The small molecule below binds the protein below.
Small molecule (SMILES): O=C(O)[C@H]1O[C@H](O[P](=O)(O)O[P](=O)(O)OC[C@H]2O[C@@H](n3ccc(=O)[nH]c3=O)[C@H](O)[C@@H]2O)[C@H](O)[C@@H](O)[C@@H]1O

Sequence of chain 1.F:
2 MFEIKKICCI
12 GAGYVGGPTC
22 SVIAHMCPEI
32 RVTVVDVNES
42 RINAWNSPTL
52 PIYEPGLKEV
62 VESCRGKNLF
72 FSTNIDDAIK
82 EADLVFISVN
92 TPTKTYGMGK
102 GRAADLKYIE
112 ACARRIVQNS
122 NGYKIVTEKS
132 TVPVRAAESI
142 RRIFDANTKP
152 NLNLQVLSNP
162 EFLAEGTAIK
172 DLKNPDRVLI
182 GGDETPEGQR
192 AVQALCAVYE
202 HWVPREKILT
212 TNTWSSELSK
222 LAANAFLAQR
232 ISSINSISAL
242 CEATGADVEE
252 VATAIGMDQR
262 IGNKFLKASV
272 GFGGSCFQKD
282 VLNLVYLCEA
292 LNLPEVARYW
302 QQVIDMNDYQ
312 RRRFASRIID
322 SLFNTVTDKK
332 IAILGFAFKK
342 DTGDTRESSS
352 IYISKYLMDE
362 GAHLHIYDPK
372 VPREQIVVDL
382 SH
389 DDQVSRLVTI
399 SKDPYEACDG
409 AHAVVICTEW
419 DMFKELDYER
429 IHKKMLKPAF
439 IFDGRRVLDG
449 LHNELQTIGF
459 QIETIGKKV

Binding-site contacts:
Ligand atom O'P contacts residue GLU162 of chain 1.E at 3.6 Å (salt-bridge).
Ligand atom O5' contacts residue CYS277 of chain 1.E at 3.4 Å.
Ligand atom O4' contacts residue LEU164 of chain 1.E at 2.8 Å (h-bond).
Ligand atom O3D contacts residue GLY274 of chain 1.E at 2.6 Å (h-bond).
Ligand atom O'Q contacts residue CYS277 of chain 1.E at 3.3 Å (h-bond).
Ligand atom C4' contacts residue LYS221 of chain 1.E at 3.4 Å.
Ligand atom N3 contacts residue LYS268 of chain 1.E at 2.9 Å (salt-bridge).
Ligand atom N1 contacts residue ILE232 of chain 1.E at 3.5 Å.
Ligand atom O2D contacts residue ARG443 of chain 1.E at 3.1 Å (salt-bridge).
Ligand atom C3D contacts residue PHE339 of chain 1.E at 3.5 Å (hydrophobic).
Ligand atom O'P contacts residue CYS277 of chain 1.E at 3.3 Å.
Ligand atom O3' contacts residue ARG261 of chain 1.F at 3.1 Å (salt-bridge).
Ligand atom C4D contacts residue GLY274 of chain 1.E at 3.3 Å.
Ligand atom O'Q contacts residue GLU162 of chain 1.E at 2.5 Å (salt-bridge).
Ligand atom O3D contacts residue PHE273 of chain 1.E at 3.4 Å.
Ligand atom O3A contacts residue LYS340 of chain 1.E at 3.0 Å (salt-bridge).
Ligand atom O2B contacts residue GLU166 of chain 1.E at 3.1 Å (salt-bridge).
Ligand atom O4' contacts residue LYS221 of chain 1.E at 2.8 Å (salt-bridge).
Ligand atom O4 contacts residue PHE266 of chain 1.E at 3.4 Å.
Ligand atom O2 contacts residue SER270 of chain 1.E at 2.8 Å (h-bond).
Ligand atom O3D contacts residue PHE339 of chain 1.E at 3.0 Å (h-bond).
Ligand atom O2' contacts residue ARG261 of chain 1.F at 2.9 Å (salt-bridge).
Ligand atom O'P contacts residue LYS221 of chain 1.E at 3.1 Å (salt-bridge).
Ligand atom O'P contacts residue ASN225 of chain 1.E at 2.7 Å (h-bond).
Ligand atom O2D contacts residue PHE339 of chain 1.E at 3.4 Å (h-bond).
Ligand atom O4' contacts residue PHE163 of chain 1.E at 3.2 Å.
Ligand atom C4' contacts residue LEU164 of chain 1.E at 3.4 Å (hydrophobic).
Ligand atom C6' contacts residue GLU162 of chain 1.E at 3.3 Å.
Ligand atom O'Q contacts residue LEU164 of chain 1.E at 3.5 Å (h-bond).
Ligand atom C6' contacts residue LYS221 of chain 1.E at 3.5 Å.
Ligand atom C6 contacts residue ILE232 of chain 1.E at 3.5 Å (hydrophobic).
Ligand atom O1A contacts residue LYS340 of chain 1.E at 3.6 Å (salt-bridge).
Ligand atom C1' contacts residue PHE278 of chain 1.E at 3.4 Å (hydrophobic).
Ligand atom O2A contacts residue PHE266 of chain 1.E at 3.5 Å.
Ligand atom O4D contacts residue ILE232 of chain 1.E at 3.4 Å.
Ligand atom O2A contacts residue PHE278 of chain 1.E at 3.2 Å.
Ligand atom O4D contacts residue PHE273 of chain 1.E at 3.3 Å.
Ligand atom O4 contacts residue LYS268 of chain 1.E at 3.1 Å (salt-bridge).
Ligand atom C5' contacts residue LEU164 of chain 1.E at 3.3 Å (hydrophobic).
Ligand atom C6' contacts residue CYS277 of chain 1.E at 3.2 Å (hydrophobic).

Sequence of chain 1.E:
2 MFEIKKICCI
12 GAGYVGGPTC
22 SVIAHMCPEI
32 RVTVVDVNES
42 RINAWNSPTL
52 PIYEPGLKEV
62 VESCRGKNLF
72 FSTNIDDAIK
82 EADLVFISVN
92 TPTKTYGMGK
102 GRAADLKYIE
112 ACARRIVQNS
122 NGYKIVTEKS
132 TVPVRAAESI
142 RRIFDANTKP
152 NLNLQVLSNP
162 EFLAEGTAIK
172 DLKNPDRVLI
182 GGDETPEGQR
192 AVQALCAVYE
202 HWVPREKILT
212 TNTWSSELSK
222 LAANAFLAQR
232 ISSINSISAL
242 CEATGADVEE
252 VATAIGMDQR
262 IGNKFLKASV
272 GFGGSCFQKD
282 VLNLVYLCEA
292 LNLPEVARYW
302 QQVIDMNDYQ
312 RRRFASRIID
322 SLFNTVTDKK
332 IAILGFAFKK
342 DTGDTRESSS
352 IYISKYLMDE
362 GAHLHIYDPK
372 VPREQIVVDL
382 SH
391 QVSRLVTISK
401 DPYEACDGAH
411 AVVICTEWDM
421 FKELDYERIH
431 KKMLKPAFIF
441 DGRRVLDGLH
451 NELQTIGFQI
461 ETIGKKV